Sequence of chain 2.B:
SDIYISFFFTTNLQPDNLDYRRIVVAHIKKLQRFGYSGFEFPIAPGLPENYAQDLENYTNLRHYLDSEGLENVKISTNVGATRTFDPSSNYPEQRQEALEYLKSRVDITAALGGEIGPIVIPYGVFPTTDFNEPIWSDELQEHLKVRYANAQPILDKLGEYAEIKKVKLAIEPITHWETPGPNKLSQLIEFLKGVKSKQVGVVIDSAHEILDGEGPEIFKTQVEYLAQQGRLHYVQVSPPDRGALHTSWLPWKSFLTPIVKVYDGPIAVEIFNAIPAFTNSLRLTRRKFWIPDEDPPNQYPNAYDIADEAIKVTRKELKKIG

Binding-site contacts:
Ligand atom O2 contacts residue ASN87 of chain 2.B at 3.6 Å.
Ligand atom O4 contacts residue PRO129 of chain 2.B at 3.3 Å.
Ligand atom O3 contacts residue PHE16 of chain 2.B at 4.4 Å.
Ligand atom O2 contacts residue PRO129 of chain 2.B at 4.2 Å.
Ligand atom C4 contacts residue ASN87 of chain 2.B at 3.1 Å.
Ligand atom O1 contacts residue PHE283 of chain 2.B at 3.9 Å.
Ligand atom O1 contacts residue HIS219 of chain 2.B at 3.0 Å (h-bond).
Ligand atom C2 contacts residue ILE185 of chain 2.B at 3.9 Å (hydrophobic).
Ligand atom O3 contacts residue TYR134 of chain 2.B at 3.9 Å.
Ligand atom O3 contacts residue PHE283 of chain 2.B at 3.8 Å.
Ligand atom C1 contacts residue HIS219 of chain 2.B at 4.4 Å.
Ligand atom O1 contacts residue GLU189 of chain 2.B at 3.0 Å (salt-bridge).
Ligand atom O2 contacts residue ILE185 of chain 2.B at 3.9 Å.
Ligand atom C1 contacts residue ARG253 of chain 2.B at 4.4 Å.
Ligand atom C2 contacts residue GLU183 of chain 2.B at 4.0 Å.
Ligand atom O1 contacts residue ARG253 of chain 2.B at 3.5 Å (salt-bridge).
Ligand atom C2 contacts residue TYR134 of chain 2.B at 3.8 Å (hydrophobic).
Ligand atom C1 contacts residue PHE283 of chain 2.B at 3.4 Å (hydrophobic).
Ligand atom C3 contacts residue TYR134 of chain 2.B at 3.8 Å (hydrophobic).
Ligand atom O1 contacts residue ILE185 of chain 2.B at 4.1 Å.
Ligand atom C1 contacts residue ILE185 of chain 2.B at 4.5 Å (hydrophobic).
Ligand atom O4 contacts residue ASN87 of chain 2.B at 2.7 Å (h-bond).
Ligand atom C2 contacts residue GLU189 of chain 2.B at 4.1 Å.
Ligand atom C1 contacts residue TYR134 of chain 2.B at 4.2 Å (hydrophobic).
Ligand atom C1 contacts residue GLU189 of chain 2.B at 3.3 Å.
Ligand atom O3 contacts residue PHE289 of chain 2.B at 4.1 Å.
Ligand atom C2 contacts residue PHE283 of chain 2.B at 4.5 Å (hydrophobic).
Ligand atom O2 contacts residue GLU183 of chain 2.B at 2.9 Å (salt-bridge).
Ligand atom C4 contacts residue PHE16 of chain 2.B at 3.8 Å (hydrophobic).
Ligand atom O1 contacts residue GLU183 of chain 2.B at 4.1 Å.

A small-molecule ligand and the protein it binds are described below.
Small molecule (SMILES): O=C[C@H](O)[C@@H](O)[C@H](O)CO